Binding-site contacts:
Ligand atom O6 contacts residue NAG1 of chain 1.G at 3.7 Å.
Ligand atom C5 contacts residue ASN239 of chain 1.C at 3.5 Å.
Ligand atom C6 contacts residue ARG166 of chain 1.C at 3.4 Å.
Ligand atom C4 contacts residue NAG1 of chain 1.G at 2.4 Å.
Ligand atom N2 contacts residue ASN239 of chain 1.C at 2.7 Å (h-bond).
Ligand atom O7 contacts residue PRO218 of chain 1.A at 3.5 Å.
Ligand atom C8 contacts residue ASP238 of chain 1.C at 4.2 Å.
Ligand atom C1 contacts residue ASN239 of chain 1.C at 1.4 Å.
Ligand atom C3 contacts residue ASN239 of chain 1.C at 3.6 Å.
Ligand atom C8 contacts residue SER204 of chain 1.C at 4.4 Å.
Ligand atom C8 contacts residue ASN239 of chain 1.C at 4.5 Å.
Ligand atom C5 contacts residue NAG1 of chain 1.G at 3.7 Å.
Ligand atom O5 contacts residue ASN239 of chain 1.C at 2.2 Å (h-bond).
Ligand atom C5 contacts residue ARG166 of chain 1.C at 3.8 Å.
Ligand atom C8 contacts residue GLY237 of chain 1.C at 4.0 Å.
Ligand atom O4 contacts residue NAG1 of chain 1.G at 1.7 Å.
Ligand atom C4 contacts residue ASN239 of chain 1.C at 4.0 Å.
Ligand atom C7 contacts residue ASN239 of chain 1.C at 3.4 Å.
Ligand atom O6 contacts residue ARG166 of chain 1.C at 3.5 Å (salt-bridge).
Ligand atom O3 contacts residue NAG1 of chain 1.G at 3.2 Å (h-bond).
Ligand atom C8 contacts residue PRO218 of chain 1.A at 4.2 Å (hydrophobic).
Ligand atom C3 contacts residue NAG1 of chain 1.G at 3.3 Å.
Ligand atom C2 contacts residue ASN239 of chain 1.C at 2.2 Å.
Ligand atom O5 contacts residue ARG166 of chain 1.C at 3.1 Å (salt-bridge).
Ligand atom C1 contacts residue ARG166 of chain 1.C at 4.0 Å.
Ligand atom C7 contacts residue PRO218 of chain 1.A at 4.2 Å (hydrophobic).
Ligand atom C6 contacts residue NAG1 of chain 1.G at 3.8 Å.
Ligand atom N2 contacts residue GLY237 of chain 1.C at 4.2 Å.
Ligand atom O7 contacts residue ASN239 of chain 1.C at 3.5 Å (h-bond).

Sequence of chain 1.A:
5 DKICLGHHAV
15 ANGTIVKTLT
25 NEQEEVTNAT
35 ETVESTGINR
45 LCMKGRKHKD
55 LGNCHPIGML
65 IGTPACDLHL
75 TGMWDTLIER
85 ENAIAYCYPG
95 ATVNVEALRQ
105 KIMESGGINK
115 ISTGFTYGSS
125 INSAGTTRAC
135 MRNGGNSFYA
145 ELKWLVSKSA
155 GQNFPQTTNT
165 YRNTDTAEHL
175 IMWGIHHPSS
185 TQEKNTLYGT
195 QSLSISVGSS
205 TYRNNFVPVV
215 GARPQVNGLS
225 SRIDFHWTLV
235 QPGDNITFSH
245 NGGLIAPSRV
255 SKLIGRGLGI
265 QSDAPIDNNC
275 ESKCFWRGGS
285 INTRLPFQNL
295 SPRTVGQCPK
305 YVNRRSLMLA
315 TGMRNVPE

Sequence of chain 1.C:
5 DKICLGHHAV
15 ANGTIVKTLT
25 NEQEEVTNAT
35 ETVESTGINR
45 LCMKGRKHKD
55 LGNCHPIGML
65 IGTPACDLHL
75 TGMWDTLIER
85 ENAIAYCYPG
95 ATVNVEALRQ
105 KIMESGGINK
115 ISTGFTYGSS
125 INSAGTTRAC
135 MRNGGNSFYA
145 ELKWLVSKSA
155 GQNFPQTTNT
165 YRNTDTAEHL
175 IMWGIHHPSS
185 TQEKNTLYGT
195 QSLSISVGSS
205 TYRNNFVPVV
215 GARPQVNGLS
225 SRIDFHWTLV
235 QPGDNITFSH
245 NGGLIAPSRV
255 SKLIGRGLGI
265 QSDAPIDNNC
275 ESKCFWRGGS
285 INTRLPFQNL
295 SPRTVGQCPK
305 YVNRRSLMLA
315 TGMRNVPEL

A protein and the small-molecule ligand that binds it are described below.
Small molecule (SMILES): CC(=O)N[C@@H]1[C@@H](O)[C@H](O)[C@@H](CO)O[C@H]1O